Binding-site contacts:
Ligand atom CAG contacts residue ILE327 of chain 1.G at 3.4 Å (hydrophobic).
Ligand atom OAL contacts residue PHE252 of chain 1.G at 3.5 Å.
Ligand atom CAG contacts residue ILE326 of chain 1.G at 3.5 Å (hydrophobic).
Ligand atom C12 contacts residue TYR227 of chain 1.G at 3.3 Å (hydrophobic).
Ligand atom O5A contacts residue TYR227 of chain 1.G at 2.6 Å (h-bond).
Ligand atom N6A contacts residue ILE237 of chain 1.G at 2.7 Å (h-bond).
Ligand atom C5' contacts residue HIS224 of chain 1.G at 3.6 Å.
Ligand atom OAK contacts residue GLY329 of chain 1.G at 3.3 Å (h-bond).
Ligand atom N1A contacts residue ASN238 of chain 1.G at 3.2 Å.
Ligand atom CAJ contacts residue ARG256 of chain 1.G at 3.5 Å.
Ligand atom O2' contacts residue LYS240 of chain 1.G at 3.4 Å (salt-bridge).
Ligand atom CAI contacts residue ARG256 of chain 1.G at 3.2 Å.
Ligand atom C2A contacts residue ASN238 of chain 1.G at 3.5 Å.
Ligand atom N7A contacts residue ALA235 of chain 1.G at 3.6 Å.
Ligand atom OAK contacts residue LEU253 of chain 1.G at 3.4 Å.
Ligand atom N6A contacts residue ALA235 of chain 1.G at 3.3 Å (h-bond).
Ligand atom O9A contacts residue LYS240 of chain 1.G at 2.6 Å (salt-bridge).
Ligand atom OAL contacts residue ARG256 of chain 1.G at 2.7 Å.
Ligand atom N1A contacts residue LEU239 of chain 1.G at 3.2 Å (h-bond).
Ligand atom OAL contacts residue GLY298 of chain 1.G at 3.6 Å.
Ligand atom CAH contacts residue LEU253 of chain 1.G at 3.6 Å (hydrophobic).
Ligand atom OAK contacts residue GLN418 of chain 1.G at 3.3 Å (h-bond).
Ligand atom C4' contacts residue HIS224 of chain 1.G at 3.6 Å.
Ligand atom O3' contacts residue HIS224 of chain 1.G at 3.4 Å (h-bond).
Ligand atom N1A contacts residue ALA190 of chain 1.G at 3.6 Å.
Ligand atom N4P contacts residue ALA235 of chain 1.G at 3.0 Å (h-bond).
Ligand atom O5P contacts residue LEU239 of chain 1.G at 3.5 Å.
Ligand atom OAD contacts residue GLY236 of chain 1.G at 3.4 Å.
Ligand atom C6P contacts residue ALA235 of chain 1.G at 3.5 Å (hydrophobic).
Ligand atom C6A contacts residue ILE237 of chain 1.G at 3.6 Å (hydrophobic).
Ligand atom C3' contacts residue HIS224 of chain 1.G at 3.6 Å.
Ligand atom OAD contacts residue GLY298 of chain 1.G at 2.9 Å (h-bond).
Ligand atom OAD contacts residue ILE237 of chain 1.G at 2.8 Å (h-bond).
Ligand atom CAF contacts residue GLN301 of chain 1.G at 3.6 Å.
Ligand atom O4' contacts residue ARG187 of chain 1.G at 3.5 Å.
Ligand atom CAG contacts residue GLN301 of chain 1.G at 3.6 Å.
Ligand atom C13 contacts residue ILE296 of chain 1.G at 3.6 Å (hydrophobic).
Ligand atom OAL contacts residue GLU191 of chain 1.G at 2.7 Å (salt-bridge).
Ligand atom O8A contacts residue HIS224 of chain 1.G at 2.9 Å (h-bond).
Ligand atom OAD contacts residue GLY297 of chain 1.G at 3.5 Å.

The small molecule below binds the protein below.
Small molecule (SMILES): CC(C)(CO[P](=O)(O)O[P](=O)(O)OC[C@H]1O[C@@H](n2cnc3c(N)ncnc32)[C@H](O)[C@@H]1OP(=O)(O)O)[C@@H](O)C(=O)NCCC(=O)NCCNC(=O)Cc1cc(O)cc(O)c1

Sequence of chain 1.G:
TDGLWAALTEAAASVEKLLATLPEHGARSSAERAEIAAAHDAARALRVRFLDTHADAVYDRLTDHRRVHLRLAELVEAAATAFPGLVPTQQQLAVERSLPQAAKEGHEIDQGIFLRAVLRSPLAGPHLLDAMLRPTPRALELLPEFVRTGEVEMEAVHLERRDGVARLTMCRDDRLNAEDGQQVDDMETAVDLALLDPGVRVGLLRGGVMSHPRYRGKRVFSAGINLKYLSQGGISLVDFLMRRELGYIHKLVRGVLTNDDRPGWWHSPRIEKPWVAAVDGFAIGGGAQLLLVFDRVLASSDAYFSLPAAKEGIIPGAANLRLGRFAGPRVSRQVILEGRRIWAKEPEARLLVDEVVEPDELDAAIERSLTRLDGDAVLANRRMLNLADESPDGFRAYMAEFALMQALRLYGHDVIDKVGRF